A protein and the small-molecule ligand that binds it are described below.
Small molecule (SMILES): Nc1nc(=O)c2ncn([C@@H]3O[C@@H]4COP(=O)(O)O[C@H]5[C@@H](O)[C@H](n6cnc7c(N)ncnc76)O[C@@H]5COP(=O)(O)O[C@@H]3[C@@H]4O)c2[nH]1

Sequence of chain 1.B:
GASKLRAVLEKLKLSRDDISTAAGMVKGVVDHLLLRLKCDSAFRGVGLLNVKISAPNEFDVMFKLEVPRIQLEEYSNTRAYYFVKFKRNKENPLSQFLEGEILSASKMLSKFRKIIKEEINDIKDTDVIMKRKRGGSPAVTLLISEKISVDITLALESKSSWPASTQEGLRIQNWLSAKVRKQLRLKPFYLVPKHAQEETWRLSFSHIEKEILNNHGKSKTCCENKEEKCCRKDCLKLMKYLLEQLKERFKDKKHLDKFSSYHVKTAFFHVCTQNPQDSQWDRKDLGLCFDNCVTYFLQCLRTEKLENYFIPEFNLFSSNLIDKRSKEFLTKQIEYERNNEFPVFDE

Binding-site contacts:
Ligand atom C37 contacts residue ARG217 of chain 1.B at 3.4 Å.
Ligand atom O43 contacts residue ARG217 of chain 1.B at 2.7 Å (salt-bridge).
Ligand atom O2' contacts residue LEU331 of chain 1.B at 3.7 Å.
Ligand atom C25 contacts residue GLY144 of chain 1.B at 3.7 Å.
Ligand atom C1' contacts residue TYR277 of chain 1.B at 3.6 Å (hydrophobic).
Ligand atom C40 contacts residue ASP160 of chain 1.B at 3.6 Å.
Ligand atom C6 contacts residue ARG217 of chain 1.B at 3.3 Å.
Ligand atom P18 contacts residue SER275 of chain 1.B at 3.8 Å.
Ligand atom C5 contacts residue ARG217 of chain 1.B at 3.3 Å.
Ligand atom O23 contacts residue LYS142 of chain 1.B at 3.6 Å.
Ligand atom C36 contacts residue PRO147 of chain 1.B at 3.8 Å (hydrophobic).
Ligand atom N41 contacts residue ASP68 of chain 1.B at 2.8 Å (salt-bridge).
Ligand atom N3 contacts residue TYR277 of chain 1.B at 3.3 Å.
Ligand atom O30 contacts residue LYS203 of chain 1.B at 3.9 Å.
Ligand atom N42 contacts residue ASP160 of chain 1.B at 3.5 Å (salt-bridge).
Ligand atom N9 contacts residue TYR277 of chain 1.B at 3.5 Å.
Ligand atom C22 contacts residue ARG143 of chain 1.B at 3.6 Å.
Ligand atom N1 contacts residue TYR277 of chain 1.B at 3.6 Å (h-bond).
Ligand atom C16 contacts residue SER275 of chain 1.B at 3.6 Å.
Ligand atom N41 contacts residue THR162 of chain 1.B at 3.8 Å.
Ligand atom N41 contacts residue ASP160 of chain 1.B at 2.7 Å (salt-bridge).
Ligand atom O29 contacts residue LYS203 of chain 1.B at 3.3 Å.
Ligand atom C8 contacts residue TYR277 of chain 1.B at 3.8 Å (hydrophobic).
Ligand atom N1 contacts residue ARG217 of chain 1.B at 3.3 Å (salt-bridge).
Ligand atom C4 contacts residue ARG217 of chain 1.B at 3.4 Å.
Ligand atom C6 contacts residue TYR277 of chain 1.B at 3.8 Å (hydrophobic).
Ligand atom N3 contacts residue ARG217 of chain 1.B at 3.4 Å (salt-bridge).
Ligand atom O31 contacts residue SER146 of chain 1.B at 3.2 Å.
Ligand atom C24 contacts residue GLY144 of chain 1.B at 3.8 Å.
Ligand atom C4' contacts residue HIS278 of chain 1.B at 3.9 Å.
Ligand atom C38 contacts residue ARG217 of chain 1.B at 3.4 Å.
Ligand atom O23 contacts residue ARG143 of chain 1.B at 3.3 Å.
Ligand atom O4' contacts residue TYR277 of chain 1.B at 3.6 Å.
Ligand atom C37 contacts residue PRO147 of chain 1.B at 3.8 Å (hydrophobic).
Ligand atom C4 contacts residue TYR277 of chain 1.B at 3.5 Å (hydrophobic).
Ligand atom C2 contacts residue ARG217 of chain 1.B at 3.3 Å.
Ligand atom N35 contacts residue ARG217 of chain 1.B at 2.8 Å (salt-bridge).
Ligand atom O17 contacts residue SER275 of chain 1.B at 3.8 Å.
Ligand atom O19 contacts residue SER275 of chain 1.B at 3.0 Å (h-bond).
Ligand atom C2 contacts residue TYR277 of chain 1.B at 3.4 Å (hydrophobic).